The small molecule below binds the protein below.
Small molecule (SMILES): CC[C@H]1OC(=O)[C@H](C)[C@@H](O)[C@H](C)[C@@H](O)[C@@H](C)C[C@@H](C)C(=O)[C@H](C)[C@@H](O)[C@H]1C

Sequence of chain 1.E:
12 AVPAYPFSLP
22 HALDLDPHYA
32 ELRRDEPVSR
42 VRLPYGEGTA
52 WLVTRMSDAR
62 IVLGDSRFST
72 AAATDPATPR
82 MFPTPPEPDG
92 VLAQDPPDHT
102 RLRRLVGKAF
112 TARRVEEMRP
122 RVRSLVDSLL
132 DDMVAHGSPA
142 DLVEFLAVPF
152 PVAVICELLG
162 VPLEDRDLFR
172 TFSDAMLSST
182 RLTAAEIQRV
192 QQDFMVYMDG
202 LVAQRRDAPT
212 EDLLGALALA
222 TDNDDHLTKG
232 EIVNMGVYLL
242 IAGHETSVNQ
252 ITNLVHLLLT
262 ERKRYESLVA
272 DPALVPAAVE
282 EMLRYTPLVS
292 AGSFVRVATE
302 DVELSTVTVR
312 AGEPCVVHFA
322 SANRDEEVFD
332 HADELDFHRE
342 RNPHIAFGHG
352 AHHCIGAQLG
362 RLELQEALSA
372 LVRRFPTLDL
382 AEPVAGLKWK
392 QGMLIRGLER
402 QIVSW

Binding-site contacts:
Ligand atom O24 contacts residue LEU93 of chain 1.E at 3.6 Å.
Ligand atom C9 contacts residue HEM1 of chain 1.T at 3.7 Å.
Ligand atom O17 contacts residue PHE295 of chain 1.E at 3.6 Å.
Ligand atom C18 contacts residue PHE83 of chain 1.E at 3.8 Å (hydrophobic).
Ligand atom C14 contacts residue VAL290 of chain 1.E at 4.2 Å (hydrophobic).
Ligand atom C15 contacts residue MET82 of chain 1.E at 3.8 Å (hydrophobic).
Ligand atom C1 contacts residue PHE83 of chain 1.E at 4.0 Å (hydrophobic).
Ligand atom C15 contacts residue PHE295 of chain 1.E at 4.0 Å (hydrophobic).
Ligand atom C18 contacts residue LEU395 of chain 1.E at 3.9 Å (hydrophobic).
Ligand atom C15 contacts residue SER294 of chain 1.E at 3.6 Å.
Ligand atom C15 contacts residue PHE83 of chain 1.E at 4.0 Å (hydrophobic).
Ligand atom C7 contacts residue ALA243 of chain 1.E at 3.9 Å (hydrophobic).
Ligand atom O24 contacts residue HEM1 of chain 1.T at 3.2 Å.
Ligand atom C25 contacts residue HEM1 of chain 1.T at 3.5 Å.
Ligand atom C8 contacts residue HEM1 of chain 1.T at 3.6 Å.
Ligand atom C1 contacts residue LEU395 of chain 1.E at 4.2 Å (hydrophobic).
Ligand atom O19 contacts residue TYR239 of chain 1.E at 4.1 Å.
Ligand atom C27 contacts residue VAL290 of chain 1.E at 4.1 Å (hydrophobic).
Ligand atom O17 contacts residue LEU93 of chain 1.E at 3.9 Å.
Ligand atom C22 contacts residue LEU93 of chain 1.E at 3.9 Å (hydrophobic).
Ligand atom C2 contacts residue LEU395 of chain 1.E at 4.1 Å (hydrophobic).
Ligand atom C23 contacts residue HEM1 of chain 1.T at 3.5 Å.
Ligand atom C20 contacts residue LEU178 of chain 1.E at 3.6 Å (hydrophobic).
Ligand atom C25 contacts residue VAL290 of chain 1.E at 3.7 Å (hydrophobic).
Ligand atom C6 contacts residue LEU93 of chain 1.E at 4.0 Å (hydrophobic).
Ligand atom C3 contacts residue LEU93 of chain 1.E at 4.1 Å (hydrophobic).
Ligand atom O21 contacts residue ILE242 of chain 1.E at 3.5 Å.
Ligand atom O26 contacts residue LEU93 of chain 1.E at 3.8 Å.
Ligand atom O21 contacts residue ALA243 of chain 1.E at 4.1 Å.
Ligand atom C27 contacts residue ILE396 of chain 1.E at 3.9 Å (hydrophobic).
Ligand atom C23 contacts residue THR247 of chain 1.E at 3.4 Å.
Ligand atom C20 contacts residue MET177 of chain 1.E at 4.0 Å (hydrophobic).
Ligand atom C22 contacts residue HEM1 of chain 1.T at 3.8 Å.
Ligand atom O17 contacts residue PHE83 of chain 1.E at 3.5 Å.
Ligand atom C20 contacts residue ILE242 of chain 1.E at 3.9 Å (hydrophobic).
Ligand atom O16 contacts residue LEU395 of chain 1.E at 3.6 Å.
Ligand atom O26 contacts residue HEM1 of chain 1.T at 3.5 Å.
Ligand atom C4 contacts residue LEU178 of chain 1.E at 4.1 Å (hydrophobic).
Ligand atom O21 contacts residue TYR239 of chain 1.E at 3.8 Å.
Ligand atom C14 contacts residue LEU395 of chain 1.E at 4.1 Å (hydrophobic).